The small molecule below binds the protein below.
Small molecule (SMILES): CC1=C(O)C(=O)C[C@H](O)C1=O

Binding-site contacts:
Ligand atom C3 contacts residue CA1 of chain 1.Q at 3.1 Å.
Ligand atom O2 contacts residue CA1 of chain 1.Q at 2.5 Å.
Ligand atom O2 contacts residue CYS115 of chain 1.D at 3.1 Å (h-bond).
Ligand atom O1 contacts residue LEU138 of chain 1.D at 3.6 Å.
Ligand atom O4 contacts residue CA1 of chain 1.P at 2.4 Å.
Ligand atom C2 contacts residue LEU138 of chain 1.D at 3.8 Å (hydrophobic).
Ligand atom C3 contacts residue LEU138 of chain 1.D at 3.9 Å (hydrophobic).
Ligand atom C6 contacts residue CYS115 of chain 1.D at 2.7 Å (hydrophobic).
Ligand atom C2 contacts residue CA1 of chain 1.Q at 3.2 Å.
Ligand atom C4 contacts residue LEU138 of chain 1.D at 3.9 Å (hydrophobic).
Ligand atom O2 contacts residue GLY114 of chain 1.D at 4.2 Å.
Ligand atom C1 contacts residue ALA116 of chain 1.D at 4.3 Å (hydrophobic).
Ligand atom O1 contacts residue CA1 of chain 1.P at 2.4 Å.
Ligand atom C2 contacts residue ALA116 of chain 1.D at 3.7 Å (hydrophobic).
Ligand atom O4 contacts residue CYS115 of chain 1.D at 2.9 Å (h-bond).
Ligand atom C5 contacts residue LEU138 of chain 1.D at 3.8 Å (hydrophobic).
Ligand atom C6 contacts residue CA1 of chain 1.P at 3.2 Å.
Ligand atom C5 contacts residue CA1 of chain 1.P at 3.2 Å.
Ligand atom C2 contacts residue CYS115 of chain 1.D at 2.8 Å (hydrophobic).
Ligand atom O4 contacts residue LEU138 of chain 1.D at 3.5 Å (h-bond).
Ligand atom O3 contacts residue CA1 of chain 1.Q at 2.2 Å.
Ligand atom C3 contacts residue CYS115 of chain 1.D at 4.1 Å (hydrophobic).
Ligand atom O3 contacts residue ALA116 of chain 1.D at 4.5 Å.
Ligand atom C5 contacts residue CYS115 of chain 1.D at 4.0 Å (hydrophobic).
Ligand atom C2 contacts residue GLY114 of chain 1.D at 4.2 Å.
Ligand atom C6 contacts residue LEU138 of chain 1.D at 4.1 Å (hydrophobic).
Ligand atom O2 contacts residue ALA116 of chain 1.D at 2.8 Å (h-bond).
Ligand atom C1 contacts residue CYS115 of chain 1.D at 1.8 Å (hydrophobic).

Sequence of chain 1.D:
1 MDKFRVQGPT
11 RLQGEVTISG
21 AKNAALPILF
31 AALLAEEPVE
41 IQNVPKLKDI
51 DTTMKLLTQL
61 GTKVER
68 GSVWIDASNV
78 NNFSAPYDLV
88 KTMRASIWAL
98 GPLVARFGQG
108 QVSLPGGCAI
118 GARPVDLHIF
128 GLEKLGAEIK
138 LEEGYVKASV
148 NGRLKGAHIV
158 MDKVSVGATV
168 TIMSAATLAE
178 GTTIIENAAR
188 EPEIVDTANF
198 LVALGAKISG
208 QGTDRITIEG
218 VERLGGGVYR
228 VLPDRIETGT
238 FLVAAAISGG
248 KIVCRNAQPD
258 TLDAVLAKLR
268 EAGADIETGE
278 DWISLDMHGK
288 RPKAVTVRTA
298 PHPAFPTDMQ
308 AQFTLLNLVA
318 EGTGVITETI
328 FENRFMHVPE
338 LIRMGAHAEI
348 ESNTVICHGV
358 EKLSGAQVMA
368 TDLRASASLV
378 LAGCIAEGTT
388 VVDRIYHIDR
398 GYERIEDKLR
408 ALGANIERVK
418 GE